Binding-site contacts:
Ligand atom O5 contacts residue ASN130 of chain 2.A at 2.2 Å (h-bond).
Ligand atom C7 contacts residue THR177 of chain 2.A at 4.2 Å.
Ligand atom C1 contacts residue ASN130 of chain 2.A at 1.4 Å.
Ligand atom C4 contacts residue ASN130 of chain 2.A at 4.2 Å.
Ligand atom O4 contacts residue LYS158 of chain 2.A at 4.2 Å.
Ligand atom C1 contacts residue THR175 of chain 2.A at 4.5 Å.
Ligand atom C2 contacts residue ASN130 of chain 2.A at 2.6 Å.
Ligand atom O5 contacts residue THR175 of chain 2.A at 4.0 Å.
Ligand atom C1 contacts residue THR177 of chain 2.A at 4.5 Å.
Ligand atom C5 contacts residue ASN130 of chain 2.A at 3.5 Å.
Ligand atom N2 contacts residue ASN130 of chain 2.A at 3.0 Å (h-bond).
Ligand atom O7 contacts residue THR177 of chain 2.A at 3.4 Å.
Ligand atom O7 contacts residue ASN130 of chain 2.A at 3.2 Å (h-bond).
Ligand atom C8 contacts residue THR177 of chain 2.A at 4.4 Å.
Ligand atom C7 contacts residue ASN130 of chain 2.A at 3.5 Å.
Ligand atom C8 contacts residue GLN128 of chain 2.A at 3.3 Å.
Ligand atom C3 contacts residue ASN130 of chain 2.A at 3.8 Å.

Sequence of chain 2.A:
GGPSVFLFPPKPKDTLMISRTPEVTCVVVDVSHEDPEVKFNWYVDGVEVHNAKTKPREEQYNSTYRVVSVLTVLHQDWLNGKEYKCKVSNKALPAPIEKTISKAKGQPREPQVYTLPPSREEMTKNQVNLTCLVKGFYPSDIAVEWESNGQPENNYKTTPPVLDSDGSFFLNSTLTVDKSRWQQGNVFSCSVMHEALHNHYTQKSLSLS

A protein and the small-molecule ligand that binds it are described below.
Small molecule (SMILES): CC(=O)N[C@@H]1[C@@H](O)[C@H](O)[C@@H](CO)O[C@H]1O